A small-molecule ligand and the protein it binds are described below.
Small molecule (SMILES): CC(C)(C)c1cc2c(cc1Cl)C=C(C(=O)O)[C@@H](C(F)(F)F)O2

Sequence of chain 1.B:
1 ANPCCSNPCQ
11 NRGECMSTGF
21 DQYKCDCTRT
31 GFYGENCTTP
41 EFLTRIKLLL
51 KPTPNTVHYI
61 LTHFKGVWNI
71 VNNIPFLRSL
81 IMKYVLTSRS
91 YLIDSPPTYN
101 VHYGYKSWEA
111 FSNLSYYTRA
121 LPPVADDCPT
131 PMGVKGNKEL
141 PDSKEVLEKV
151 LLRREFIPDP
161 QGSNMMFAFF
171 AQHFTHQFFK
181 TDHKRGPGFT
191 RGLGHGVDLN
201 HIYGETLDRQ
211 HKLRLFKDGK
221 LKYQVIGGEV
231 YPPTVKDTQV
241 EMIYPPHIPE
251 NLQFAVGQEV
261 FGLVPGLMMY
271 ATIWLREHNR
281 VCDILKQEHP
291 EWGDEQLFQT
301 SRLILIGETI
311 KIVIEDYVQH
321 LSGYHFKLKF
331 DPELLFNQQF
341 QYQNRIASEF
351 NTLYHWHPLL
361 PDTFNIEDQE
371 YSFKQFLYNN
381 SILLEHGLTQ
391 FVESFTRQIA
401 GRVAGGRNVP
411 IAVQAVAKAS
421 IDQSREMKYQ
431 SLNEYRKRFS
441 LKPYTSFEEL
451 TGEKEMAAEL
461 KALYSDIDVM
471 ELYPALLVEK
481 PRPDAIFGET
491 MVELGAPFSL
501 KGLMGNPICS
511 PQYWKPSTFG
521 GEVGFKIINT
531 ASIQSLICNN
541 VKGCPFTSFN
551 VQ

Binding-site contacts:
Ligand atom O2 contacts residue TYR354 of chain 1.B at 2.5 Å (h-bond).
Ligand atom C1 contacts residue ALA496 of chain 1.B at 3.5 Å (hydrophobic).
Ligand atom C10 contacts residue VAL492 of chain 1.B at 4.0 Å (hydrophobic).
Ligand atom O3 contacts residue TYR354 of chain 1.B at 4.0 Å.
Ligand atom C12 contacts residue SER499 of chain 1.B at 4.1 Å.
Ligand atom C10 contacts residue SER322 of chain 1.B at 4.0 Å.
Ligand atom C9 contacts residue ARG89 of chain 1.B at 3.2 Å.
Ligand atom C4 contacts residue ALA496 of chain 1.B at 3.5 Å (hydrophobic).
Ligand atom C14 contacts residue LEU321 of chain 1.B at 4.0 Å (hydrophobic).
Ligand atom O1 contacts residue LEU321 of chain 1.B at 4.1 Å.
Ligand atom F2 contacts residue TRP356 of chain 1.B at 3.9 Å.
Ligand atom C9 contacts residue ALA496 of chain 1.B at 4.0 Å (hydrophobic).
Ligand atom C13 contacts residue TYR354 of chain 1.B at 3.6 Å (hydrophobic).
Ligand atom C3 contacts residue ALA496 of chain 1.B at 4.0 Å (hydrophobic).
Ligand atom C1 contacts residue VAL318 of chain 1.B at 3.7 Å (hydrophobic).
Ligand atom F1 contacts residue ALA496 of chain 1.B at 2.9 Å.
Ligand atom O2 contacts residue TYR317 of chain 1.B at 3.8 Å.
Ligand atom F2 contacts residue GLY495 of chain 1.B at 4.0 Å.
Ligand atom O2 contacts residue LEU321 of chain 1.B at 4.2 Å.
Ligand atom C6 contacts residue VAL318 of chain 1.B at 3.7 Å (hydrophobic).
Ligand atom C5 contacts residue ALA496 of chain 1.B at 3.8 Å (hydrophobic).
Ligand atom C3 contacts residue VAL318 of chain 1.B at 3.6 Å (hydrophobic).
Ligand atom C13 contacts residue SER499 of chain 1.B at 3.5 Å.
Ligand atom O3 contacts residue SER499 of chain 1.B at 2.3 Å (h-bond).
Ligand atom CL1 contacts residue ALA496 of chain 1.B at 4.0 Å.
Ligand atom C5 contacts residue VAL318 of chain 1.B at 4.0 Å (hydrophobic).
Ligand atom C9 contacts residue TYR324 of chain 1.B at 4.1 Å (hydrophobic).
Ligand atom C12 contacts residue VAL318 of chain 1.B at 3.9 Å (hydrophobic).
Ligand atom F1 contacts residue VAL492 of chain 1.B at 3.8 Å.
Ligand atom C2 contacts residue VAL318 of chain 1.B at 3.9 Å (hydrophobic).
Ligand atom CL1 contacts residue LEU500 of chain 1.B at 3.8 Å.
Ligand atom O2 contacts residue TRP356 of chain 1.B at 3.9 Å.
Ligand atom C4 contacts residue VAL318 of chain 1.B at 3.9 Å (hydrophobic).
Ligand atom C9 contacts residue VAL492 of chain 1.B at 4.2 Å (hydrophobic).
Ligand atom C11 contacts residue TYR324 of chain 1.B at 3.6 Å (hydrophobic).
Ligand atom C7 contacts residue SER499 of chain 1.B at 3.7 Å.
Ligand atom F3 contacts residue VAL492 of chain 1.B at 4.0 Å.
Ligand atom C10 contacts residue TYR324 of chain 1.B at 3.5 Å (hydrophobic).
Ligand atom C7 contacts residue VAL318 of chain 1.B at 3.4 Å (hydrophobic).
Ligand atom F1 contacts residue GLY495 of chain 1.B at 3.1 Å.